Binding-site contacts:
Ligand atom O5 contacts residue ASN798 of chain 1.B at 2.4 Å (h-bond).
Ligand atom O6 contacts residue SER800 of chain 1.B at 3.8 Å.
Ligand atom C5 contacts residue GLN801 of chain 1.B at 4.2 Å.
Ligand atom O7 contacts residue ASN798 of chain 1.B at 3.8 Å.
Ligand atom C6 contacts residue SER800 of chain 1.B at 3.6 Å.
Ligand atom O6 contacts residue ASN798 of chain 1.B at 4.5 Å.
Ligand atom C7 contacts residue ASN798 of chain 1.B at 3.5 Å.
Ligand atom C4 contacts residue ASN798 of chain 1.B at 4.2 Å.
Ligand atom N2 contacts residue ASN798 of chain 1.B at 2.9 Å (h-bond).
Ligand atom C1 contacts residue ASN798 of chain 1.B at 1.4 Å.
Ligand atom C2 contacts residue ASN798 of chain 1.B at 2.5 Å.
Ligand atom O5 contacts residue SER800 of chain 1.B at 3.2 Å (h-bond).
Ligand atom C1 contacts residue SER800 of chain 1.B at 3.6 Å.
Ligand atom C5 contacts residue ASN798 of chain 1.B at 3.6 Å.
Ligand atom O5 contacts residue GLN801 of chain 1.B at 4.5 Å.
Ligand atom O6 contacts residue GLN801 of chain 1.B at 3.2 Å (h-bond).
Ligand atom C5 contacts residue SER800 of chain 1.B at 3.3 Å.
Ligand atom C3 contacts residue ASN798 of chain 1.B at 3.8 Å.
Ligand atom C6 contacts residue GLN801 of chain 1.B at 3.4 Å.

Sequence of chain 1.B:
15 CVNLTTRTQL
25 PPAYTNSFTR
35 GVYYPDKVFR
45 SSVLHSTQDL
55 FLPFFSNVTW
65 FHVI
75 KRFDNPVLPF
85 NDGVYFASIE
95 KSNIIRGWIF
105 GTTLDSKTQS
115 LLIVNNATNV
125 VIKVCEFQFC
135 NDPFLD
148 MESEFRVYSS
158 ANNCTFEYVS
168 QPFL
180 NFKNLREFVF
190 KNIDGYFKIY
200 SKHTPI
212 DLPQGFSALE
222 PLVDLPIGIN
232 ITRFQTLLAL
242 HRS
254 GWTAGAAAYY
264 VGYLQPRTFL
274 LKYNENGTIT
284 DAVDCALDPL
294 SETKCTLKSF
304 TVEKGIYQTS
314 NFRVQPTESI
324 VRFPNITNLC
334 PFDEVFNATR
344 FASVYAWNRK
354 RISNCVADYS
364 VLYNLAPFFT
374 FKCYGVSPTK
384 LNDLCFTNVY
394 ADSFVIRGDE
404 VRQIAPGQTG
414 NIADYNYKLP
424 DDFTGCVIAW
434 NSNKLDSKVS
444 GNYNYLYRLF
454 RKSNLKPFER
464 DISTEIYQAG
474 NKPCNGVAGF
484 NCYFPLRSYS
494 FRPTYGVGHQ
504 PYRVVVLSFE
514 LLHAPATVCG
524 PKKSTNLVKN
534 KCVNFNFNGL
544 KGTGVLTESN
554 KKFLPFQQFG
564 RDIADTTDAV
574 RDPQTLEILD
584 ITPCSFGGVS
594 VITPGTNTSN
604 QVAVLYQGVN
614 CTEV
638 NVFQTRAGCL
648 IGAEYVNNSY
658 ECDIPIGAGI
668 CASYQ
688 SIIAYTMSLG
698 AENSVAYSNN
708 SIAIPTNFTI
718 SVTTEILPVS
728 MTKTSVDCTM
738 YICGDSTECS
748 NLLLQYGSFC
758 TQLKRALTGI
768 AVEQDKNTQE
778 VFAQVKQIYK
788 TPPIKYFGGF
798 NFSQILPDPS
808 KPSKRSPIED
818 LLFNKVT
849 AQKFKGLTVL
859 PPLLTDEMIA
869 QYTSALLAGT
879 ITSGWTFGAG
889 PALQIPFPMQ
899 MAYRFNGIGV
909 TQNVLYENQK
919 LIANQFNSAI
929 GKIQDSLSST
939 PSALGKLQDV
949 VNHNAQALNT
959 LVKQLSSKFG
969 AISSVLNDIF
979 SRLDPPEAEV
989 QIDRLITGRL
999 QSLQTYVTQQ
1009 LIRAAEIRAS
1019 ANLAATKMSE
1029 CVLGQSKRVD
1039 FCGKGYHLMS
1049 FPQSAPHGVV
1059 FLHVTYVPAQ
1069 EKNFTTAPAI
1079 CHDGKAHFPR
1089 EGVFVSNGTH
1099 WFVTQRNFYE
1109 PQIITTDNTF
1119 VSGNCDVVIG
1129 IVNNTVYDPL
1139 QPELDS

The small molecule below binds the protein below.
Small molecule (SMILES): CC(=O)N[C@H]1[C@H](O[C@H]2[C@H](O)[C@@H](NC(C)=O)CO[C@@H]2CO)O[C@H](CO)[C@@H](O)[C@@H]1O